Sequence of chain 23.A:
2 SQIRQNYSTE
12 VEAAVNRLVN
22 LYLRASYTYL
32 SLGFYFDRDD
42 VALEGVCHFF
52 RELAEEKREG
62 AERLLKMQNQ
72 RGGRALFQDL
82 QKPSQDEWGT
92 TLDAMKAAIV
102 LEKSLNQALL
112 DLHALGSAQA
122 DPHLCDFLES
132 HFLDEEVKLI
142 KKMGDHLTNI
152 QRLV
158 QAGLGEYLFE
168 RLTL

Sequence of chain 2.A:
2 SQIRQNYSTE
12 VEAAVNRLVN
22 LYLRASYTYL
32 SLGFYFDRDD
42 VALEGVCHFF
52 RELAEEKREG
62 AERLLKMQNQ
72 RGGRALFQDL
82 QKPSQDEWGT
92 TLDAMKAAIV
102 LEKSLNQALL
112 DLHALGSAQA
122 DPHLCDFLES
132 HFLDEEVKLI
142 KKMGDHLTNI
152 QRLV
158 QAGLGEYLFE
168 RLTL

This small molecule binds to this protein.
Small molecule (SMILES): Cc1cccc(C)c1O

Binding-site contacts:
Ligand atom C5 contacts residue LEU31 of chain 2.A at 4.2 Å (hydrophobic).
Ligand atom O1 contacts residue 2MY1 of chain 23.H at 0.5 Å (h-bond).
Ligand atom O1 contacts residue ARG59 of chain 23.A at 3.3 Å.
Ligand atom C3 contacts residue LEU81 of chain 23.A at 3.6 Å (hydrophobic).
Ligand atom C4 contacts residue 2MY1 of chain 23.H at 1.1 Å.
Ligand atom C5 contacts residue 2MY1 of chain 23.H at 1.4 Å.
Ligand atom C1 contacts residue ARG59 of chain 2.A at 4.3 Å.
Ligand atom C8 contacts residue SER27 of chain 2.A at 3.2 Å.
Ligand atom C4 contacts residue TYR28 of chain 2.A at 3.7 Å (hydrophobic).
Ligand atom O1 contacts residue ARG59 of chain 2.A at 3.2 Å.
Ligand atom C5 contacts residue SER27 of chain 2.A at 3.6 Å.
Ligand atom C1 contacts residue SER27 of chain 2.A at 4.4 Å.
Ligand atom C4 contacts residue LEU81 of chain 23.A at 4.1 Å (hydrophobic).
Ligand atom C6 contacts residue SER27 of chain 2.A at 3.5 Å.
Ligand atom C3 contacts residue 2MY1 of chain 23.H at 1.2 Å.
Ligand atom C2 contacts residue 2MY1 of chain 23.H at 0.2 Å.
Ligand atom C8 contacts residue ARG59 of chain 2.A at 3.3 Å.
Ligand atom C4 contacts residue LEU24 of chain 2.A at 4.3 Å (hydrophobic).
Ligand atom C8 contacts residue 2MY1 of chain 23.H at 2.3 Å.
Ligand atom C8 contacts residue ARG59 of chain 23.A at 3.6 Å.
Ligand atom C3 contacts residue LEU81 of chain 2.A at 3.9 Å (hydrophobic).
Ligand atom C6 contacts residue 2MY1 of chain 23.H at 1.7 Å.
Ligand atom C6 contacts residue ARG59 of chain 23.A at 4.3 Å.
Ligand atom C1 contacts residue 2MY1 of chain 23.H at 1.1 Å.
Ligand atom C1 contacts residue ARG59 of chain 23.A at 4.2 Å.
Ligand atom C7 contacts residue 2MY1 of chain 23.H at 1.1 Å.
Ligand atom C7 contacts residue SER27 of chain 23.A at 4.3 Å.
Ligand atom C5 contacts residue TYR28 of chain 2.A at 3.8 Å (hydrophobic).